Binding-site contacts:
Ligand atom C4 contacts residue LEU133 of chain 1.A at 3.1 Å (hydrophobic).
Ligand atom C5 contacts residue SER224 of chain 1.A at 3.8 Å.
Ligand atom N1 contacts residue LEU96 of chain 1.A at 3.4 Å.
Ligand atom O1 contacts residue SER224 of chain 1.A at 3.5 Å (h-bond).
Ligand atom C2 contacts residue LEU133 of chain 1.A at 3.8 Å (hydrophobic).
Ligand atom O1 contacts residue ASN161 of chain 1.A at 4.4 Å.
Ligand atom C3 contacts residue GLY134 of chain 1.A at 2.8 Å.
Ligand atom C8 contacts residue GLY100 of chain 1.A at 4.0 Å.
Ligand atom O2 contacts residue HIS69 of chain 1.A at 3.0 Å (h-bond).
Ligand atom C2 contacts residue LEU96 of chain 1.A at 3.8 Å (hydrophobic).
Ligand atom N1 contacts residue GLY100 of chain 1.A at 3.2 Å (h-bond).
Ligand atom C5 contacts residue LEU133 of chain 1.A at 3.5 Å (hydrophobic).
Ligand atom C2 contacts residue GLY100 of chain 1.A at 4.2 Å.
Ligand atom C9 contacts residue LEU133 of chain 1.A at 3.2 Å (hydrophobic).
Ligand atom C8 contacts residue GLY134 of chain 1.A at 4.2 Å.
Ligand atom O1 contacts residue SER132 of chain 1.A at 4.1 Å.
Ligand atom C7 contacts residue LEU96 of chain 1.A at 4.2 Å (hydrophobic).
Ligand atom C6 contacts residue HIS69 of chain 1.A at 4.0 Å.
Ligand atom C6 contacts residue SER132 of chain 1.A at 3.4 Å.
Ligand atom C7 contacts residue GLY100 of chain 1.A at 4.2 Å.
Ligand atom C7 contacts residue LEU133 of chain 1.A at 4.2 Å (hydrophobic).
Ligand atom O1 contacts residue LEU133 of chain 1.A at 4.0 Å.
Ligand atom C9 contacts residue GLY134 of chain 1.A at 3.0 Å.
Ligand atom C8 contacts residue LEU96 of chain 1.A at 4.0 Å (hydrophobic).
Ligand atom C7 contacts residue SER132 of chain 1.A at 3.7 Å.
Ligand atom C8 contacts residue LEU133 of chain 1.A at 3.6 Å (hydrophobic).
Ligand atom C9 contacts residue SER132 of chain 1.A at 4.4 Å.
Ligand atom C5 contacts residue GLY134 of chain 1.A at 4.1 Å.
Ligand atom C3 contacts residue LEU133 of chain 1.A at 3.5 Å (hydrophobic).
Ligand atom C4 contacts residue GLY134 of chain 1.A at 2.9 Å.
Ligand atom O2 contacts residue SER224 of chain 1.A at 2.8 Å (h-bond).
Ligand atom C4 contacts residue SER132 of chain 1.A at 4.2 Å.
Ligand atom C6 contacts residue LEU133 of chain 1.A at 4.1 Å (hydrophobic).
Ligand atom C8 contacts residue SER132 of chain 1.A at 4.2 Å.
Ligand atom C5 contacts residue SER132 of chain 1.A at 3.7 Å.
Ligand atom C2 contacts residue GLY134 of chain 1.A at 4.0 Å.
Ligand atom N1 contacts residue LEU133 of chain 1.A at 3.8 Å.
Ligand atom O2 contacts residue SER132 of chain 1.A at 3.6 Å (h-bond).
Ligand atom C6 contacts residue SER224 of chain 1.A at 3.6 Å.
Ligand atom C7 contacts residue HIS69 of chain 1.A at 4.3 Å.

Sequence of chain 1.A:
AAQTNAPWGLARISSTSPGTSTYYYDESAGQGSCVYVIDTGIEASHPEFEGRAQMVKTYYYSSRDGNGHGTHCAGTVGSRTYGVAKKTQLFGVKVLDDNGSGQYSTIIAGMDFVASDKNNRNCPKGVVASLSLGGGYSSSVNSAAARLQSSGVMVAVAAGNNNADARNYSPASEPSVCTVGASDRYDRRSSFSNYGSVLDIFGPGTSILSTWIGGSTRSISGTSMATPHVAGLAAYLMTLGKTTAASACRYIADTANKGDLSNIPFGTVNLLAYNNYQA

A small-molecule ligand and the protein it binds are described below.
Small molecule (SMILES): Oc1cc2cc[nH]c2cc1O